Binding-site contacts:
Ligand atom C17 contacts residue HIS164 of chain 2.A at 3.9 Å.
Ligand atom C11 contacts residue GLU166 of chain 2.A at 3.6 Å.
Ligand atom C17 contacts residue CYS145 of chain 2.A at 2.7 Å (hydrophobic).
Ligand atom O26 contacts residue HIS172 of chain 2.A at 3.6 Å.
Ligand atom O33 contacts residue GLU166 of chain 2.A at 2.9 Å (salt-bridge).
Ligand atom C3 contacts residue THR190 of chain 2.A at 3.4 Å.
Ligand atom O29 contacts residue GLN189 of chain 2.A at 3.7 Å.
Ligand atom C30 contacts residue GLU166 of chain 2.A at 3.6 Å.
Ligand atom N10 contacts residue GLU166 of chain 2.A at 2.9 Å (salt-bridge).
Ligand atom C37 contacts residue ARG188 of chain 2.A at 3.8 Å.
Ligand atom O8 contacts residue MET165 of chain 2.A at 3.4 Å.
Ligand atom O9 contacts residue SER144 of chain 2.A at 3.5 Å (h-bond).
Ligand atom N16 contacts residue CYS145 of chain 2.A at 3.1 Å (h-bond).
Ligand atom O26 contacts residue PHE140 of chain 2.A at 3.4 Å.
Ligand atom C5 contacts residue GLN192 of chain 2.A at 3.7 Å.
Ligand atom C15 contacts residue HIS164 of chain 2.A at 3.9 Å.
Ligand atom N23 contacts residue PHE140 of chain 2.A at 3.5 Å (h-bond).
Ligand atom C6 contacts residue ALA191 of chain 2.A at 3.7 Å (hydrophobic).
Ligand atom C1 contacts residue ALA191 of chain 2.A at 3.8 Å (hydrophobic).
Ligand atom C19 contacts residue HIS163 of chain 2.A at 3.9 Å.
Ligand atom O9 contacts residue GLY143 of chain 2.A at 3.1 Å (h-bond).
Ligand atom C14 contacts residue HIS164 of chain 2.A at 3.8 Å.
Ligand atom C21 contacts residue ASN142 of chain 2.A at 3.8 Å.
Ligand atom C36 contacts residue HIS41 of chain 2.A at 3.7 Å.
Ligand atom C19 contacts residue CYS145 of chain 2.A at 3.1 Å (hydrophobic).
Ligand atom C36 contacts residue HIS164 of chain 2.A at 3.6 Å.
Ligand atom C24 contacts residue GLU166 of chain 2.A at 3.6 Å.
Ligand atom C9 contacts residue GLU166 of chain 2.A at 3.9 Å.
Ligand atom C4 contacts residue THR190 of chain 2.A at 3.5 Å.
Ligand atom O26 contacts residue HIS163 of chain 2.A at 2.5 Å (h-bond).
Ligand atom C7 contacts residue THR190 of chain 2.A at 3.9 Å.
Ligand atom C8 contacts residue CYS145 of chain 2.A at 1.8 Å (hydrophobic).
Ligand atom C5 contacts residue PRO168 of chain 2.A at 3.4 Å (hydrophobic).
Ligand atom O33 contacts residue MET165 of chain 2.A at 3.3 Å.
Ligand atom N16 contacts residue HIS164 of chain 2.A at 3.0 Å (h-bond).
Ligand atom O9 contacts residue CYS145 of chain 2.A at 2.9 Å (h-bond).
Ligand atom C2 contacts residue THR190 of chain 2.A at 3.9 Å.
Ligand atom C24 contacts residue HIS163 of chain 2.A at 3.7 Å.
Ligand atom N23 contacts residue GLU166 of chain 2.A at 3.3 Å (salt-bridge).
Ligand atom O26 contacts residue GLU166 of chain 2.A at 3.7 Å.

The small molecule below binds the protein below.
Small molecule (SMILES): CC(C)[C@H](NC(=O)OCc1ccccc1)C(=O)N[C@@H](CC(C)(C)C)C(=O)N[C@H](CO)C[C@@H]1CCNC1=O

Sequence of chain 2.A:
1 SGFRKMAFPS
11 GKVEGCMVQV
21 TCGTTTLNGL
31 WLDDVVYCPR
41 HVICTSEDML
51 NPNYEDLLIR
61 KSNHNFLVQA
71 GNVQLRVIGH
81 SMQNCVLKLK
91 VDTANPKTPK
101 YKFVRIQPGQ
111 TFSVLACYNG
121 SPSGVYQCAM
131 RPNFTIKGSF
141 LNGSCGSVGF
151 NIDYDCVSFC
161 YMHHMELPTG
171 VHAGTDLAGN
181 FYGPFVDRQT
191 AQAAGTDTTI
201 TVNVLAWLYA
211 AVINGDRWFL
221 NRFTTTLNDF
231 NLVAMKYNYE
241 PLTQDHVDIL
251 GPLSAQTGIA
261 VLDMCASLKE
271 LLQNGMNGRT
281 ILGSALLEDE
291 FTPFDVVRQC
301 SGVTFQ

Sequence of chain 1.A:
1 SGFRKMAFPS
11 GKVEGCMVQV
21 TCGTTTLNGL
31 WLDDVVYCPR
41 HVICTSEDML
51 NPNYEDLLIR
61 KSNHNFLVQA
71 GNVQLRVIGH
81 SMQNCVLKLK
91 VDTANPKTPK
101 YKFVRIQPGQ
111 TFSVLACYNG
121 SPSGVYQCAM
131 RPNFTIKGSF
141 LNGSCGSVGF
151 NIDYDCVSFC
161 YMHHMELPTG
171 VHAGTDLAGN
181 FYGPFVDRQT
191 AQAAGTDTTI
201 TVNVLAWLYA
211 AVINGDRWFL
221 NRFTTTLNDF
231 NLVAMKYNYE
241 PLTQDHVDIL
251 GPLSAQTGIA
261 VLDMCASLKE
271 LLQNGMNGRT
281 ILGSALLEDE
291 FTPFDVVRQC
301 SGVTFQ